Sequence of chain 1.C:
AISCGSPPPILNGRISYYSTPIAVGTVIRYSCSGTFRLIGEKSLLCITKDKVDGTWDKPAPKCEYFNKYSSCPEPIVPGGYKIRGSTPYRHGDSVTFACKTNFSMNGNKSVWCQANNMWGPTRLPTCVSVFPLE

Binding-site contacts:
Ligand atom O4 contacts residue PRO173 of chain 1.A at 3.8 Å.
Ligand atom N2 contacts residue ASN102 of chain 1.C at 2.8 Å (h-bond).
Ligand atom O5 contacts residue PHE131 of chain 1.C at 3.7 Å.
Ligand atom C1 contacts residue ASN102 of chain 1.C at 2.2 Å.
Ligand atom C7 contacts residue ASN102 of chain 1.C at 2.9 Å.
Ligand atom C6 contacts residue GLY174 of chain 1.A at 3.8 Å.
Ligand atom C5 contacts residue PRO173 of chain 1.A at 4.3 Å (hydrophobic).
Ligand atom O1 contacts residue ASN102 of chain 1.C at 3.0 Å (h-bond).
Ligand atom O7 contacts residue ASN102 of chain 1.C at 2.8 Å (h-bond).
Ligand atom O6 contacts residue PRO173 of chain 1.A at 4.0 Å.
Ligand atom C6 contacts residue PRO173 of chain 1.A at 3.6 Å (hydrophobic).
Ligand atom C1 contacts residue THR101 of chain 1.C at 4.3 Å.
Ligand atom C6 contacts residue THR177 of chain 1.A at 3.5 Å.
Ligand atom O6 contacts residue PHE131 of chain 1.C at 3.7 Å.
Ligand atom C8 contacts residue ASN102 of chain 1.C at 4.0 Å.
Ligand atom O1 contacts residue THR101 of chain 1.C at 4.2 Å.
Ligand atom C5 contacts residue ASN102 of chain 1.C at 4.3 Å.
Ligand atom C3 contacts residue ASN102 of chain 1.C at 4.1 Å.
Ligand atom C7 contacts residue THR101 of chain 1.C at 3.7 Å.
Ligand atom C8 contacts residue THR101 of chain 1.C at 3.5 Å.
Ligand atom C2 contacts residue ASN102 of chain 1.C at 2.6 Å.
Ligand atom O5 contacts residue ASN102 of chain 1.C at 3.0 Å (h-bond).
Ligand atom C6 contacts residue PHE131 of chain 1.C at 4.0 Å (hydrophobic).
Ligand atom O6 contacts residue THR177 of chain 1.A at 2.7 Å (h-bond).
Ligand atom N2 contacts residue THR101 of chain 1.C at 3.6 Å.

Sequence of chain 1.A:
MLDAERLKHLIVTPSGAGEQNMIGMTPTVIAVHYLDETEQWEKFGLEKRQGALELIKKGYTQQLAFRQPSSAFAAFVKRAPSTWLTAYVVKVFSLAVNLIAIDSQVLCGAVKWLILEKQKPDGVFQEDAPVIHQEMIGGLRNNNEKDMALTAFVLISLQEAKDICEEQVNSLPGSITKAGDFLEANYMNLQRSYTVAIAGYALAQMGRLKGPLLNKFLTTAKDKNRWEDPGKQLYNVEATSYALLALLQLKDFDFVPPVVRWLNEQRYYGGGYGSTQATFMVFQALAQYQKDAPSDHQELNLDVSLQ

This protein binds this small molecule.
Small molecule (SMILES): CC(=O)N[C@@H]1[C@@H](O)[C@H](O)[C@@H](CO)O[C@@H]1O